Sequence of chain 1.A:
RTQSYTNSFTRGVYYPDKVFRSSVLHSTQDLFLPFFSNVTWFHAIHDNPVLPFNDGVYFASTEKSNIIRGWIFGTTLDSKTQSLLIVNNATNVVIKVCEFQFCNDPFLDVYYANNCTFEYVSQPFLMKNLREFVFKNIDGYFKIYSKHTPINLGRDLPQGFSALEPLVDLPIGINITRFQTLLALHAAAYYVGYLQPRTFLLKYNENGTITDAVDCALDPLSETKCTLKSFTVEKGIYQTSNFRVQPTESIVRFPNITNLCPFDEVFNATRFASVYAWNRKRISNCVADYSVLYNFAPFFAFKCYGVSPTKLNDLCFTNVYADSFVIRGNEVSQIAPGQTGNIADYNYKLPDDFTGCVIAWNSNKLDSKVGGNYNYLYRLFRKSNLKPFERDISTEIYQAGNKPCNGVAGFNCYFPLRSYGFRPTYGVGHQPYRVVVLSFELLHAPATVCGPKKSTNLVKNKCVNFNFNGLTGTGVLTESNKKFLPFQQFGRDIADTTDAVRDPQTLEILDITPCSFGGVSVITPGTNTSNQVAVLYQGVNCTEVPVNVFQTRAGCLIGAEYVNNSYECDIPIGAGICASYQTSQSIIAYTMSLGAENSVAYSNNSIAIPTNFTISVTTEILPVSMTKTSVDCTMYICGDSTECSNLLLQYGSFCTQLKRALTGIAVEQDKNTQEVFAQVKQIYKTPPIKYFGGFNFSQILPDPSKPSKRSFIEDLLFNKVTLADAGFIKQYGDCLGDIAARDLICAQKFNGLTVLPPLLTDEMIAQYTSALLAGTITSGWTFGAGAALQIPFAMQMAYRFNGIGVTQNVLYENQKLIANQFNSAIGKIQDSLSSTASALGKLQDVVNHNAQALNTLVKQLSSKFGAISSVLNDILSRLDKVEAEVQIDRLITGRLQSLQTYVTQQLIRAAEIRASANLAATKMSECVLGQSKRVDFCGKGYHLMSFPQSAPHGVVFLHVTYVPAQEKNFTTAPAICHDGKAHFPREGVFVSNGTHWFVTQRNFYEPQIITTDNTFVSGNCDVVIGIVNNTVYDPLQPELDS

A small-molecule ligand and the protein it binds are described below.
Small molecule (SMILES): CC(=O)N[C@@H]1[C@@H](O)[C@H](O)[C@@H](CO)O[C@H]1O

Binding-site contacts:
Ligand atom O7 contacts residue ASN1131 of chain 1.A at 4.1 Å.
Ligand atom N2 contacts residue ASN1131 of chain 1.A at 2.9 Å (h-bond).
Ligand atom C3 contacts residue ASN1131 of chain 1.A at 3.8 Å.
Ligand atom C1 contacts residue ASN1131 of chain 1.A at 1.4 Å.
Ligand atom O5 contacts residue ASN1131 of chain 1.A at 2.4 Å (h-bond).
Ligand atom C2 contacts residue ASN1131 of chain 1.A at 2.5 Å.
Ligand atom C5 contacts residue ASN1131 of chain 1.A at 3.7 Å.
Ligand atom C7 contacts residue ASN1131 of chain 1.A at 3.7 Å.
Ligand atom C4 contacts residue ASN1131 of chain 1.A at 4.2 Å.